This protein binds this small molecule.
Small molecule (SMILES): C1CCNC1

Sequence of chain 1.C:
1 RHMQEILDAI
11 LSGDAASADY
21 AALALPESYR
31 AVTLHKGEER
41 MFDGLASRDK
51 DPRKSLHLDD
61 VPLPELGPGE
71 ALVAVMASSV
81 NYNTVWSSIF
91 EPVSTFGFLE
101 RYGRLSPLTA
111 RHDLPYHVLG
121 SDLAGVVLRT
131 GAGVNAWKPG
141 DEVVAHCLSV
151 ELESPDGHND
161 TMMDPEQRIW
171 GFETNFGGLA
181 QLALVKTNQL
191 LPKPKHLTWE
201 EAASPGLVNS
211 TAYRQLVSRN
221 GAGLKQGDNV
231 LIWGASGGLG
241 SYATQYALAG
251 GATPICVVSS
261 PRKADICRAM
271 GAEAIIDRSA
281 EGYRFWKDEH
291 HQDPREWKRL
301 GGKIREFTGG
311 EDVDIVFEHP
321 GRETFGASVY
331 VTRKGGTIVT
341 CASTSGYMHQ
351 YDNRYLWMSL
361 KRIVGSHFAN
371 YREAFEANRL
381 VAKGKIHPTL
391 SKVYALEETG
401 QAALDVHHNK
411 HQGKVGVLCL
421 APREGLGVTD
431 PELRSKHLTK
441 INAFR

Binding-site contacts:
Ligand atom C1 contacts residue HIS387 of chain 1.C at 4.3 Å.
Ligand atom C2 contacts residue MET270 of chain 1.C at 3.6 Å (hydrophobic).
Ligand atom C1 contacts residue ALA269 of chain 1.C at 4.3 Å (hydrophobic).
Ligand atom C1 contacts residue MET270 of chain 1.C at 4.1 Å (hydrophobic).
Ligand atom C2 contacts residue GLN245 of chain 1.C at 3.8 Å.
Ligand atom C4 contacts residue ALA443 of chain 1.C at 3.9 Å (hydrophobic).
Ligand atom C4 contacts residue MET270 of chain 1.C at 4.2 Å (hydrophobic).
Ligand atom N5 contacts residue ALA443 of chain 1.C at 3.7 Å.
Ligand atom C3 contacts residue HIS387 of chain 1.C at 4.4 Å.
Ligand atom C4 contacts residue LYS440 of chain 1.C at 3.5 Å.
Ligand atom C3 contacts residue THR389 of chain 1.C at 4.4 Å.
Ligand atom C3 contacts residue MET270 of chain 1.C at 3.8 Å (hydrophobic).
Ligand atom N5 contacts residue LYS440 of chain 1.C at 3.1 Å (salt-bridge).
Ligand atom C3 contacts residue PHE444 of chain 1.C at 4.2 Å (hydrophobic).
Ligand atom C4 contacts residue PHE444 of chain 1.C at 3.9 Å (hydrophobic).
Ligand atom C1 contacts residue LYS440 of chain 1.C at 3.6 Å.
Ligand atom C4 contacts residue THR389 of chain 1.C at 4.5 Å.
Ligand atom C3 contacts residue GLN245 of chain 1.C at 3.3 Å.